Binding-site contacts:
Ligand atom N03 contacts residue 3I51 of chain 1.E at 3.5 Å.
Ligand atom C13 contacts residue LEU313 of chain 1.A at 3.8 Å (hydrophobic).
Ligand atom C10 contacts residue 3I51 of chain 1.E at 3.8 Å.
Ligand atom O01 contacts residue 3I51 of chain 1.E at 3.4 Å (h-bond).
Ligand atom C11 contacts residue SER287 of chain 1.A at 3.7 Å.
Ligand atom C07 contacts residue LYS289 of chain 1.A at 3.8 Å.
Ligand atom C20 contacts residue PHE388 of chain 1.A at 3.5 Å (hydrophobic).
Ligand atom O01 contacts residue LYS289 of chain 1.A at 2.9 Å (salt-bridge).
Ligand atom C18 contacts residue PHE388 of chain 1.A at 3.4 Å (hydrophobic).
Ligand atom F19 contacts residue 3I51 of chain 1.E at 3.1 Å.
Ligand atom C17 contacts residue HEM1 of chain 1.B at 3.2 Å.
Ligand atom C05 contacts residue GLN72 of chain 1.A at 3.8 Å.
Ligand atom N14 contacts residue LEU313 of chain 1.A at 3.4 Å.
Ligand atom O22 contacts residue SER284 of chain 1.A at 2.8 Å (h-bond).
Ligand atom C16 contacts residue PHE388 of chain 1.A at 3.7 Å (hydrophobic).
Ligand atom C06 contacts residue PHE387 of chain 1.A at 3.7 Å (hydrophobic).
Ligand atom C21 contacts residue PHE388 of chain 1.A at 3.8 Å (hydrophobic).
Ligand atom O22 contacts residue GLY286 of chain 1.A at 3.5 Å (h-bond).
Ligand atom C13 contacts residue SER284 of chain 1.A at 3.6 Å.
Ligand atom C11 contacts residue VAL288 of chain 1.A at 3.6 Å (hydrophobic).
Ligand atom O01 contacts residue SER287 of chain 1.A at 3.6 Å.
Ligand atom F19 contacts residue THR241 of chain 1.A at 3.2 Å.
Ligand atom C12 contacts residue VAL288 of chain 1.A at 3.6 Å (hydrophobic).
Ligand atom C17 contacts residue PHE388 of chain 1.A at 3.5 Å (hydrophobic).
Ligand atom C04 contacts residue PHE387 of chain 1.A at 3.7 Å (hydrophobic).
Ligand atom C06 contacts residue GLN72 of chain 1.A at 3.6 Å.
Ligand atom O22 contacts residue PHE387 of chain 1.A at 3.5 Å.
Ligand atom F19 contacts residue HEM1 of chain 1.B at 3.6 Å.
Ligand atom N09 contacts residue SER284 of chain 1.A at 3.0 Å (h-bond).
Ligand atom C18 contacts residue HEM1 of chain 1.B at 3.6 Å.
Ligand atom C02 contacts residue SER287 of chain 1.A at 3.6 Å.
Ligand atom C16 contacts residue HEM1 of chain 1.B at 3.8 Å.
Ligand atom C02 contacts residue 3I51 of chain 1.E at 3.6 Å.
Ligand atom C05 contacts residue PHE387 of chain 1.A at 3.5 Å (hydrophobic).
Ligand atom C04 contacts residue 3I51 of chain 1.E at 3.4 Å.
Ligand atom F19 contacts residue PHE388 of chain 1.A at 3.8 Å.
Ligand atom C08 contacts residue SER284 of chain 1.A at 3.3 Å.
Ligand atom C13 contacts residue VAL288 of chain 1.A at 3.5 Å (hydrophobic).
Ligand atom N14 contacts residue SER284 of chain 1.A at 3.2 Å.
Ligand atom C15 contacts residue SER284 of chain 1.A at 3.6 Å.

The protein below binds the small molecule below.
Small molecule (SMILES): O=C1N[C@@H](Cc2c[nH]c3ccc(F)cc23)C(=O)N2CCC[C@@H]12

Sequence of chain 1.A:
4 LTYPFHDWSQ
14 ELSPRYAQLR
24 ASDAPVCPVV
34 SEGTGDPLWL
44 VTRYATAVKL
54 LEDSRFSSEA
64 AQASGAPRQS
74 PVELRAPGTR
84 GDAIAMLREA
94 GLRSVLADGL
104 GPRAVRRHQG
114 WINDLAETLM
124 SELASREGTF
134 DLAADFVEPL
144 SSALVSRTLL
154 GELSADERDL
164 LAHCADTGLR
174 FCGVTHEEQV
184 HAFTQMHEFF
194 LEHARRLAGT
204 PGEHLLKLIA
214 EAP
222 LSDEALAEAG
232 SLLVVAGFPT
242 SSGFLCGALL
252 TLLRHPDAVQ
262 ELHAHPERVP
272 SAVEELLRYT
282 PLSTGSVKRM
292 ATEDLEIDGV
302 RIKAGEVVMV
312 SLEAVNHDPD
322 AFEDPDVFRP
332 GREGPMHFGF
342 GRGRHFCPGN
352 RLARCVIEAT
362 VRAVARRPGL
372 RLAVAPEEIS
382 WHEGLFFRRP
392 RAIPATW